Binding-site contacts:
Ligand atom C06 contacts residue PHE137 of chain 4.B at 3.5 Å (hydrophobic).
Ligand atom C09 contacts residue ILE153 of chain 4.B at 3.7 Å (hydrophobic).
Ligand atom O05 contacts residue GOL1 of chain 4.E at 2.4 Å (h-bond).
Ligand atom O04 contacts residue GOL1 of chain 4.E at 3.5 Å (h-bond).
Ligand atom C02 contacts residue PHE137 of chain 4.B at 3.8 Å (hydrophobic).
Ligand atom C03 contacts residue ALA360 of chain 4.B at 3.1 Å (hydrophobic).
Ligand atom O05 contacts residue SER70 of chain 4.B at 3.6 Å.
Ligand atom C15 contacts residue LEU239 of chain 4.B at 3.8 Å (hydrophobic).
Ligand atom C12 contacts residue TYR69 of chain 4.B at 3.6 Å (hydrophobic).
Ligand atom C19 contacts residue LEU239 of chain 4.B at 3.8 Å (hydrophobic).
Ligand atom C01 contacts residue PHE137 of chain 4.B at 3.3 Å (hydrophobic).
Ligand atom C01 contacts residue GOL1 of chain 4.E at 3.7 Å.
Ligand atom C03 contacts residue GOL1 of chain 4.E at 3.1 Å.
Ligand atom O13 contacts residue LEU239 of chain 4.B at 3.6 Å.
Ligand atom C17 contacts residue ARG237 of chain 4.B at 3.5 Å.
Ligand atom C16 contacts residue ARG237 of chain 4.B at 3.7 Å.
Ligand atom C10 contacts residue HIS273 of chain 4.B at 3.5 Å.
Ligand atom C01 contacts residue TYR182 of chain 4.B at 3.8 Å (hydrophobic).
Ligand atom C11 contacts residue PHE137 of chain 4.B at 3.7 Å (hydrophobic).
Ligand atom C03 contacts residue SER70 of chain 4.B at 3.1 Å.
Ligand atom O13 contacts residue TYR69 of chain 4.B at 3.3 Å.
Ligand atom C07 contacts residue ALA360 of chain 4.B at 3.7 Å (hydrophobic).
Ligand atom C11 contacts residue TYR135 of chain 4.B at 3.7 Å (hydrophobic).
Ligand atom C11 contacts residue SER70 of chain 4.B at 3.9 Å.
Ligand atom C19 contacts residue PHE137 of chain 4.B at 3.9 Å (hydrophobic).
Ligand atom O05 contacts residue GLY359 of chain 4.B at 3.8 Å.
Ligand atom C18 contacts residue ARG237 of chain 4.B at 3.4 Å.
Ligand atom C02 contacts residue SER70 of chain 4.B at 3.9 Å.
Ligand atom C14 contacts residue LEU239 of chain 4.B at 3.6 Å (hydrophobic).
Ligand atom C17 contacts residue LEU239 of chain 4.B at 3.8 Å (hydrophobic).
Ligand atom O04 contacts residue SER70 of chain 4.B at 2.5 Å (h-bond).
Ligand atom O05 contacts residue ALA360 of chain 4.B at 3.1 Å (h-bond).
Ligand atom C02 contacts residue ALA360 of chain 4.B at 3.6 Å (hydrophobic).
Ligand atom C08 contacts residue TYR69 of chain 4.B at 3.8 Å (hydrophobic).
Ligand atom C09 contacts residue HIS273 of chain 4.B at 3.7 Å.
Ligand atom C07 contacts residue PHE137 of chain 4.B at 3.8 Å (hydrophobic).
Ligand atom C17 contacts residue SER238 of chain 4.B at 3.8 Å.
Ligand atom C01 contacts residue SER70 of chain 4.B at 3.9 Å.
Ligand atom O04 contacts residue ALA360 of chain 4.B at 3.0 Å (h-bond).
Ligand atom O04 contacts residue TYR69 of chain 4.B at 3.4 Å.

Sequence of chain 4.B:
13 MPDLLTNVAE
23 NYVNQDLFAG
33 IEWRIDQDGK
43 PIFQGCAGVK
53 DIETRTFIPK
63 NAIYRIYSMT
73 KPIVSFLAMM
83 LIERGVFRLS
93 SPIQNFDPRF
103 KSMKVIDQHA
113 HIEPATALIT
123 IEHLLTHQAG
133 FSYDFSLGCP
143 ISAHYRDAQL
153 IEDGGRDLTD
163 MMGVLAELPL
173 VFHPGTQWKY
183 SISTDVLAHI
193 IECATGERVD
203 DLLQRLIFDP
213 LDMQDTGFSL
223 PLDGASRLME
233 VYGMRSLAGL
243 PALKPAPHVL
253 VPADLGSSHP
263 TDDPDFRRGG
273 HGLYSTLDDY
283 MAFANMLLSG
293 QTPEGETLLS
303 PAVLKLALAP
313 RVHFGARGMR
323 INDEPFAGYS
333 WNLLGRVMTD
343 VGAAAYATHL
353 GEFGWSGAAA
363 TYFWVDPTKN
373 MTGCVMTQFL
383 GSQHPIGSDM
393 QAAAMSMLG

A small-molecule ligand and the protein it binds are described below.
Small molecule (SMILES): C[C@H](C(=O)O)c1cccc(C(=O)c2ccccc2)c1